Sequence of chain 1.A:
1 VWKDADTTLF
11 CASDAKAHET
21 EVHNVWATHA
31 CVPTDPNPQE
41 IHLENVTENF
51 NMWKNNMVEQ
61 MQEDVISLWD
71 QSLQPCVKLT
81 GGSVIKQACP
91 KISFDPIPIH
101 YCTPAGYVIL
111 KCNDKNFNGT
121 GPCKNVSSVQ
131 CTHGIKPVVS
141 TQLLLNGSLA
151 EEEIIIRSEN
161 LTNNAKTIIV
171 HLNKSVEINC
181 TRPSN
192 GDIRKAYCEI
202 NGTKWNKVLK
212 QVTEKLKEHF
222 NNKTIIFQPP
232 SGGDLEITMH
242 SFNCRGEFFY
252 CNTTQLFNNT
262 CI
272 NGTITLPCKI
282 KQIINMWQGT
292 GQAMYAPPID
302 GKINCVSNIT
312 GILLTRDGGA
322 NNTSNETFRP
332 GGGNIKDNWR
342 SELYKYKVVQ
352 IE

The small molecule below binds the protein below.
Small molecule (SMILES): CC(=O)N[C@@H]1[C@@H](O)[C@H](O)[C@@H](CO)O[C@H]1O

Binding-site contacts:
Ligand atom C6 contacts residue LYS205 of chain 1.A at 3.9 Å.
Ligand atom C4 contacts residue ASN202 of chain 1.A at 3.8 Å.
Ligand atom C8 contacts residue ASN202 of chain 1.A at 4.5 Å.
Ligand atom O5 contacts residue THR204 of chain 1.A at 3.8 Å.
Ligand atom C4 contacts residue LYS205 of chain 1.A at 3.3 Å.
Ligand atom C6 contacts residue THR204 of chain 1.A at 4.2 Å.
Ligand atom C1 contacts residue ASN202 of chain 1.A at 1.4 Å.
Ligand atom O3 contacts residue ASN202 of chain 1.A at 4.3 Å.
Ligand atom C5 contacts residue ASN202 of chain 1.A at 3.6 Å.
Ligand atom O6 contacts residue LYS205 of chain 1.A at 3.1 Å (salt-bridge).
Ligand atom O5 contacts residue ASN202 of chain 1.A at 2.4 Å (h-bond).
Ligand atom C3 contacts residue ASN202 of chain 1.A at 3.5 Å.
Ligand atom O7 contacts residue ASN202 of chain 1.A at 3.9 Å.
Ligand atom C2 contacts residue ASN202 of chain 1.A at 2.1 Å.
Ligand atom O5 contacts residue LYS205 of chain 1.A at 2.9 Å (salt-bridge).
Ligand atom O4 contacts residue LYS205 of chain 1.A at 4.4 Å.
Ligand atom C7 contacts residue ASN202 of chain 1.A at 3.5 Å.
Ligand atom C5 contacts residue THR204 of chain 1.A at 4.4 Å.
Ligand atom C5 contacts residue LYS205 of chain 1.A at 3.5 Å.
Ligand atom C3 contacts residue LYS205 of chain 1.A at 3.9 Å.
Ligand atom N2 contacts residue ASN202 of chain 1.A at 2.7 Å (h-bond).
Ligand atom C2 contacts residue LYS205 of chain 1.A at 3.5 Å.
Ligand atom C1 contacts residue THR204 of chain 1.A at 4.2 Å.
Ligand atom O3 contacts residue LYS205 of chain 1.A at 4.4 Å.
Ligand atom C1 contacts residue LYS205 of chain 1.A at 3.4 Å.